This small molecule binds to this protein.
Small molecule (SMILES): CC(=O)N[C@@H]1[C@@H](O)[C@H](O)[C@@H](CO)O[C@H]1O

Binding-site contacts:
Ligand atom C1 contacts residue ASN464 of chain 1.A at 3.4 Å.

Sequence of chain 1.A:
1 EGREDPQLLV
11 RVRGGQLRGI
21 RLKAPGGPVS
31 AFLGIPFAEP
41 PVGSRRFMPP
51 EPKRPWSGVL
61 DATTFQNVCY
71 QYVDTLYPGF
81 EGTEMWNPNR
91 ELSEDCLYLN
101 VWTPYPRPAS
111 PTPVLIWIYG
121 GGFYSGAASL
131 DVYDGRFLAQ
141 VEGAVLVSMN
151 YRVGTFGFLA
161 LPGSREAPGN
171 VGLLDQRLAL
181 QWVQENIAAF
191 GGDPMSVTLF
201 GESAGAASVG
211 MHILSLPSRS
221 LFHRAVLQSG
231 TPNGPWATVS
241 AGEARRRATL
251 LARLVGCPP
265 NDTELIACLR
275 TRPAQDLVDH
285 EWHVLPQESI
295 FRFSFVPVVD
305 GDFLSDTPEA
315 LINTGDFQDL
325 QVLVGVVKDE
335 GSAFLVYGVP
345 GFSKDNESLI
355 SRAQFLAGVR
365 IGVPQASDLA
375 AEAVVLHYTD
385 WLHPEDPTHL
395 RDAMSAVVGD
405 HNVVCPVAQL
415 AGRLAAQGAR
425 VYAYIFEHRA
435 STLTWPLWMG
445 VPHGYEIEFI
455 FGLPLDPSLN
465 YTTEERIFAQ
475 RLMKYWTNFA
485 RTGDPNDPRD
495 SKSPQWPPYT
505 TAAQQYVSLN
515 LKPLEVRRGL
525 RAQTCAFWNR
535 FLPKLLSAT